A small-molecule ligand and the protein it binds are described below.
Small molecule (SMILES): CC(=O)N[C@@H]1[C@@H](O)[C@H](O)[C@@H](CO)O[C@H]1O

Binding-site contacts:
Ligand atom O3 contacts residue NAG1 of chain 1.G at 3.7 Å.
Ligand atom C5 contacts residue ASN118 of chain 1.A at 3.6 Å.
Ligand atom C4 contacts residue THR120 of chain 1.A at 4.0 Å.
Ligand atom C4 contacts residue ASN118 of chain 1.A at 4.2 Å.
Ligand atom C1 contacts residue THR120 of chain 1.A at 3.5 Å.
Ligand atom O5 contacts residue ASN118 of chain 1.A at 2.4 Å (h-bond).
Ligand atom N2 contacts residue ASN118 of chain 1.A at 2.8 Å (h-bond).
Ligand atom O7 contacts residue ASN118 of chain 1.A at 3.6 Å.
Ligand atom C6 contacts residue PRO122 of chain 1.A at 4.4 Å (hydrophobic).
Ligand atom O7 contacts residue ILE156 of chain 1.A at 3.5 Å (h-bond).
Ligand atom C5 contacts residue THR120 of chain 1.A at 3.2 Å.
Ligand atom C6 contacts residue THR120 of chain 1.A at 4.2 Å.
Ligand atom C8 contacts residue HIS220 of chain 1.A at 3.8 Å.
Ligand atom C7 contacts residue HIS220 of chain 1.A at 4.4 Å.
Ligand atom C1 contacts residue ASN118 of chain 1.A at 1.4 Å.
Ligand atom O7 contacts residue HIS220 of chain 1.A at 3.9 Å.
Ligand atom C7 contacts residue ILE161 of chain 1.A at 3.9 Å (hydrophobic).
Ligand atom O7 contacts residue ILE161 of chain 1.A at 3.6 Å.
Ligand atom C8 contacts residue ILE161 of chain 1.A at 3.6 Å (hydrophobic).
Ligand atom C2 contacts residue ASN118 of chain 1.A at 2.4 Å.
Ligand atom C2 contacts residue THR120 of chain 1.A at 4.3 Å.
Ligand atom O5 contacts residue THR120 of chain 1.A at 3.6 Å (h-bond).
Ligand atom C3 contacts residue NAG1 of chain 1.G at 4.4 Å.
Ligand atom C8 contacts residue ASN118 of chain 1.A at 4.3 Å.
Ligand atom C3 contacts residue ASN118 of chain 1.A at 3.7 Å.
Ligand atom C3 contacts residue THR120 of chain 1.A at 4.0 Å.
Ligand atom O7 contacts residue THR158 of chain 1.A at 4.3 Å.
Ligand atom C7 contacts residue ASN118 of chain 1.A at 3.3 Å.
Ligand atom O4 contacts residue THR120 of chain 1.A at 4.2 Å.

Sequence of chain 1.A:
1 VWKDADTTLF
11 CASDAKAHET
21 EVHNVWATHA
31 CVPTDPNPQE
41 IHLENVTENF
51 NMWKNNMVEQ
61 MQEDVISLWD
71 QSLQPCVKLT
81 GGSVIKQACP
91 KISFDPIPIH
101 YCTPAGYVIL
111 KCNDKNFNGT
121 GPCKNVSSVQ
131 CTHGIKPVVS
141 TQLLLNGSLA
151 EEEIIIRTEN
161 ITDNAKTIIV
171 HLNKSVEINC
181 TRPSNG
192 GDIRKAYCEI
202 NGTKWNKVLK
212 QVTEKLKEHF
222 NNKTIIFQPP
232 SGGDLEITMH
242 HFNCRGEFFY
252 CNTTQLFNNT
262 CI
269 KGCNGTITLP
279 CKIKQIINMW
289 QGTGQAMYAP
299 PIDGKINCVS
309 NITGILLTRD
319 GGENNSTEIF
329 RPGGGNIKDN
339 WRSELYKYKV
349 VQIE